Sequence of chain 1.B:
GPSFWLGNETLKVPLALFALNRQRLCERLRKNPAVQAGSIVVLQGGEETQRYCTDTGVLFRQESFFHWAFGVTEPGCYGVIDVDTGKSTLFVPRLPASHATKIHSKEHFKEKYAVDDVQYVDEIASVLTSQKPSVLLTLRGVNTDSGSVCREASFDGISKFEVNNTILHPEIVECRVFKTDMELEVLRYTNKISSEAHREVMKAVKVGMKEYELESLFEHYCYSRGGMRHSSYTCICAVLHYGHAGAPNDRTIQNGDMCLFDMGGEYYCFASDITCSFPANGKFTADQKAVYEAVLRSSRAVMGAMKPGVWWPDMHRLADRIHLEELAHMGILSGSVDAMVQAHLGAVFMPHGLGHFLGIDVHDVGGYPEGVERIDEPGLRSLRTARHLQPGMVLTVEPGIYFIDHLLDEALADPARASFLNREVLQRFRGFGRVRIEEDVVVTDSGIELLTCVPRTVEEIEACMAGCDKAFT

Sequence of chain 1.A:
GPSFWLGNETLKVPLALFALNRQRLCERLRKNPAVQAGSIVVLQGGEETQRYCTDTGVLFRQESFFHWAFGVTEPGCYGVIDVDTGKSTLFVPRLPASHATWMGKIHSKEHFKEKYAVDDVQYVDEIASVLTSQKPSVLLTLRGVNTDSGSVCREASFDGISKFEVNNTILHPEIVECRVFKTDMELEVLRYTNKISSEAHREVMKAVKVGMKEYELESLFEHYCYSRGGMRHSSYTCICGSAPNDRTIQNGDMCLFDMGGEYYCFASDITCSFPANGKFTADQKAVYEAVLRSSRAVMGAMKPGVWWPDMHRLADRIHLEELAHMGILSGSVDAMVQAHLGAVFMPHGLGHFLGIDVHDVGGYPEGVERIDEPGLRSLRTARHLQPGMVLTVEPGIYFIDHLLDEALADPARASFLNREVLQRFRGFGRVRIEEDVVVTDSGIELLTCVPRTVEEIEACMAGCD

Binding-site contacts:
Ligand atom CD contacts residue ARG445 of chain 1.B at 3.9 Å.
Ligand atom O contacts residue HIS365 of chain 1.B at 3.9 Å.
Ligand atom O contacts residue HIS372 of chain 1.B at 3.9 Å.
Ligand atom CB contacts residue HIS361 of chain 1.B at 3.5 Å.
Ligand atom CA contacts residue MN1 of chain 1.I at 4.2 Å.
Ligand atom OXT contacts residue TRP102 of chain 1.A at 4.1 Å.
Ligand atom N contacts residue MN1 of chain 1.J at 4.4 Å.
Ligand atom OXT contacts residue ARG393 of chain 1.B at 2.9 Å (salt-bridge).
Ligand atom CD contacts residue ASP271 of chain 1.B at 4.2 Å.
Ligand atom CB contacts residue TRP102 of chain 1.A at 4.2 Å (hydrophobic).
Ligand atom CD contacts residue OH1 of chain 1.K at 3.7 Å.
Ligand atom CA contacts residue OH1 of chain 1.K at 3.8 Å.
Ligand atom O contacts residue GLY1 of chain 1.L at 3.7 Å.
Ligand atom CG contacts residue GLU407 of chain 1.B at 3.8 Å.
Ligand atom N contacts residue OH1 of chain 1.K at 3.1 Å (h-bond).
Ligand atom N contacts residue GLU407 of chain 1.B at 3.8 Å.
Ligand atom N contacts residue HIS372 of chain 1.B at 4.5 Å.
Ligand atom C contacts residue HIS372 of chain 1.B at 3.7 Å.
Ligand atom N contacts residue MN1 of chain 1.I at 4.0 Å.
Ligand atom CG contacts residue OH1 of chain 1.K at 4.3 Å.
Ligand atom OXT contacts residue GLY1 of chain 1.L at 3.1 Å.
Ligand atom CD contacts residue GLU407 of chain 1.B at 4.2 Å.
Ligand atom N contacts residue GLY1 of chain 1.L at 1.3 Å.
Ligand atom C contacts residue HIS365 of chain 1.B at 4.4 Å.
Ligand atom C contacts residue GLY1 of chain 1.L at 3.0 Å.
Ligand atom CD contacts residue GLY1 of chain 1.L at 2.5 Å.
Ligand atom CA contacts residue GLY1 of chain 1.L at 2.5 Å.
Ligand atom CB contacts residue GLU407 of chain 1.B at 4.0 Å.
Ligand atom CG contacts residue GLY1 of chain 1.L at 3.6 Å.
Ligand atom C contacts residue ARG393 of chain 1.B at 3.6 Å.
Ligand atom OXT contacts residue HIS372 of chain 1.B at 3.3 Å.
Ligand atom O contacts residue ARG393 of chain 1.B at 2.9 Å (salt-bridge).
Ligand atom CG contacts residue HIS361 of chain 1.B at 4.0 Å.
Ligand atom CA contacts residue GLU407 of chain 1.B at 3.6 Å.
Ligand atom CG contacts residue ARG445 of chain 1.B at 3.8 Å.
Ligand atom CB contacts residue GLY1 of chain 1.L at 3.6 Å.

The small molecule below binds the protein below.
Small molecule (SMILES): O=C(O)[C@@H]1CCCN1